This protein binds this small molecule.
Small molecule (SMILES): Cc1cc(/C=C/C#N)cc(C)c1Oc1nc(NC2CCN(Cc3ccc(S(N)(=O)=O)cc3)CC2)nc2ccsc12

Sequence of chain 1.A:
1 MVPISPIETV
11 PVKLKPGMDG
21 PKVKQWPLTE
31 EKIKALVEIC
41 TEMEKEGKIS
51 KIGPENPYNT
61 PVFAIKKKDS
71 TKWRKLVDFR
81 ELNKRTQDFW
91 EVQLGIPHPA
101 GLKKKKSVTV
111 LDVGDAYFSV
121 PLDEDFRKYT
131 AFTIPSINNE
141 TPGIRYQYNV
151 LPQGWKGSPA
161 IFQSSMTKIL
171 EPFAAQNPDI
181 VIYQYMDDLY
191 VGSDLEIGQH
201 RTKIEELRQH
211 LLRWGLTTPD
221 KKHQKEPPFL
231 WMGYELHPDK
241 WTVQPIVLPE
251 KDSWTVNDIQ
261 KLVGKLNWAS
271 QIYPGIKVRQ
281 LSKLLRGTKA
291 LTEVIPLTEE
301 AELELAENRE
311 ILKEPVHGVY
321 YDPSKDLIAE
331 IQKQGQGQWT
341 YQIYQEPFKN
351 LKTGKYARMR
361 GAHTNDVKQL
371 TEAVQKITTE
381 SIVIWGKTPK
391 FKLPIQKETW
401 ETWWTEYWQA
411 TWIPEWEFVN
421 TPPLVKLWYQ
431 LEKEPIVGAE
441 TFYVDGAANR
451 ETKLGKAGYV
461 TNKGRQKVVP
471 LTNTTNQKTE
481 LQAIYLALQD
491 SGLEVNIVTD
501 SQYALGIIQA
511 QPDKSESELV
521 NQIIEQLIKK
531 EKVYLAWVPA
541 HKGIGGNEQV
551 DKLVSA

Sequence of chain 1.B:
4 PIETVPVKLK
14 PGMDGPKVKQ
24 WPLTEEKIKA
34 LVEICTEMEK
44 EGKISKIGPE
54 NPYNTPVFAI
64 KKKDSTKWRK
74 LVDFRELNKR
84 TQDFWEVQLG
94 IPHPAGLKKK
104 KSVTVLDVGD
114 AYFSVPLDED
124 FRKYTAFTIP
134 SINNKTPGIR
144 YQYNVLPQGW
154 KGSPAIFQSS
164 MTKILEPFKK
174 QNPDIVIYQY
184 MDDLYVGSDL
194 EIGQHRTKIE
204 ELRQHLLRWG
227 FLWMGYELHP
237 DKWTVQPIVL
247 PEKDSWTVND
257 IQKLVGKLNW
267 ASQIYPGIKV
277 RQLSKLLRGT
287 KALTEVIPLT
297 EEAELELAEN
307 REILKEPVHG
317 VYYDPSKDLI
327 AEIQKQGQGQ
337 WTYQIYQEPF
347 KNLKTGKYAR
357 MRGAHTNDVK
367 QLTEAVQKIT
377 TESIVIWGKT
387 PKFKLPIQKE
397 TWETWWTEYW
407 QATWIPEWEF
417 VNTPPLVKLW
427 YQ

Binding-site contacts:
Ligand atom C12 contacts residue TYR183 of chain 1.A at 3.6 Å (hydrophobic).
Ligand atom N28 contacts residue LYS106 of chain 1.A at 3.5 Å (salt-bridge).
Ligand atom C24 contacts residue PRO238 of chain 1.A at 3.6 Å (hydrophobic).
Ligand atom C07 contacts residue PHE229 of chain 1.A at 3.6 Å (hydrophobic).
Ligand atom C34 contacts residue LYS103 of chain 1.A at 3.2 Å.
Ligand atom C02 contacts residue TYR190 of chain 1.A at 3.6 Å (hydrophobic).
Ligand atom C38 contacts residue VAL181 of chain 1.A at 3.7 Å (hydrophobic).
Ligand atom C05 contacts residue PHE229 of chain 1.A at 3.7 Å (hydrophobic).
Ligand atom C23 contacts residue PRO238 of chain 1.A at 3.8 Å (hydrophobic).
Ligand atom C33 contacts residue TYR320 of chain 1.A at 3.4 Å (hydrophobic).
Ligand atom C36 contacts residue VAL181 of chain 1.A at 3.7 Å (hydrophobic).
Ligand atom C03 contacts residue TYR190 of chain 1.A at 3.3 Å (hydrophobic).
Ligand atom C25 contacts residue LYS105 of chain 1.A at 3.5 Å.
Ligand atom C37 contacts residue SO41 of chain 1.E at 3.6 Å.
Ligand atom C32 contacts residue PHE229 of chain 1.A at 3.5 Å (hydrophobic).
Ligand atom N08 contacts residue TYR190 of chain 1.A at 3.5 Å (h-bond).
Ligand atom C10 contacts residue TYR183 of chain 1.A at 3.7 Å (hydrophobic).
Ligand atom C11 contacts residue PRO97 of chain 1.A at 3.6 Å (hydrophobic).
Ligand atom C20 contacts residue VAL108 of chain 1.A at 3.7 Å (hydrophobic).
Ligand atom N17 contacts residue LEU102 of chain 1.A at 3.7 Å.
Ligand atom C37 contacts residue VAL181 of chain 1.A at 3.5 Å (hydrophobic).
Ligand atom C38 contacts residue LYS138 of chain 1.B at 3.8 Å.
Ligand atom O13 contacts residue TYR183 of chain 1.A at 3.3 Å.
Ligand atom C34 contacts residue LYS104 of chain 1.A at 3.8 Å.
Ligand atom C37 contacts residue LYS138 of chain 1.B at 3.8 Å.
Ligand atom C16 contacts residue LEU102 of chain 1.A at 3.8 Å (hydrophobic).
Ligand atom C11 contacts residue TYR183 of chain 1.A at 3.7 Å (hydrophobic).
Ligand atom N17 contacts residue LYS103 of chain 1.A at 3.0 Å (salt-bridge).
Ligand atom C18 contacts residue LYS103 of chain 1.A at 3.7 Å.
Ligand atom C22 contacts residue HIS237 of chain 1.A at 3.4 Å.
Ligand atom O29 contacts residue VAL108 of chain 1.A at 3.1 Å (h-bond).
Ligand atom C07 contacts residue TRP231 of chain 1.A at 3.2 Å (hydrophobic).
Ligand atom C06 contacts residue TRP231 of chain 1.A at 3.5 Å (hydrophobic).
Ligand atom C24 contacts residue LYS105 of chain 1.A at 3.6 Å.
Ligand atom C01 contacts residue TYR190 of chain 1.A at 3.6 Å (hydrophobic).
Ligand atom C06 contacts residue TYR190 of chain 1.A at 3.5 Å (hydrophobic).
Ligand atom C31 contacts residue PHE229 of chain 1.A at 3.8 Å (hydrophobic).
Ligand atom N08 contacts residue TRP231 of chain 1.A at 3.2 Å.
Ligand atom C07 contacts residue TYR190 of chain 1.A at 3.5 Å (hydrophobic).
Ligand atom N08 contacts residue PHE229 of chain 1.A at 3.1 Å.